Binding-site contacts:
Ligand atom O5 contacts residue ASN247 of chain 1.B at 2.4 Å (h-bond).
Ligand atom O7 contacts residue ASN247 of chain 1.B at 3.2 Å (h-bond).
Ligand atom O6 contacts residue ASN223 of chain 1.B at 3.9 Å.
Ligand atom N2 contacts residue ASN247 of chain 1.B at 2.9 Å (h-bond).
Ligand atom C8 contacts residue ASN247 of chain 1.B at 4.1 Å.
Ligand atom C1 contacts residue ASN247 of chain 1.B at 1.4 Å.
Ligand atom C3 contacts residue ASN247 of chain 1.B at 3.8 Å.
Ligand atom C7 contacts residue ASN247 of chain 1.B at 3.2 Å.
Ligand atom C5 contacts residue ASN247 of chain 1.B at 3.7 Å.
Ligand atom C6 contacts residue ASN223 of chain 1.B at 4.0 Å.
Ligand atom C2 contacts residue ASN247 of chain 1.B at 2.5 Å.
Ligand atom C4 contacts residue ASN247 of chain 1.B at 4.2 Å.

Sequence of chain 1.B:
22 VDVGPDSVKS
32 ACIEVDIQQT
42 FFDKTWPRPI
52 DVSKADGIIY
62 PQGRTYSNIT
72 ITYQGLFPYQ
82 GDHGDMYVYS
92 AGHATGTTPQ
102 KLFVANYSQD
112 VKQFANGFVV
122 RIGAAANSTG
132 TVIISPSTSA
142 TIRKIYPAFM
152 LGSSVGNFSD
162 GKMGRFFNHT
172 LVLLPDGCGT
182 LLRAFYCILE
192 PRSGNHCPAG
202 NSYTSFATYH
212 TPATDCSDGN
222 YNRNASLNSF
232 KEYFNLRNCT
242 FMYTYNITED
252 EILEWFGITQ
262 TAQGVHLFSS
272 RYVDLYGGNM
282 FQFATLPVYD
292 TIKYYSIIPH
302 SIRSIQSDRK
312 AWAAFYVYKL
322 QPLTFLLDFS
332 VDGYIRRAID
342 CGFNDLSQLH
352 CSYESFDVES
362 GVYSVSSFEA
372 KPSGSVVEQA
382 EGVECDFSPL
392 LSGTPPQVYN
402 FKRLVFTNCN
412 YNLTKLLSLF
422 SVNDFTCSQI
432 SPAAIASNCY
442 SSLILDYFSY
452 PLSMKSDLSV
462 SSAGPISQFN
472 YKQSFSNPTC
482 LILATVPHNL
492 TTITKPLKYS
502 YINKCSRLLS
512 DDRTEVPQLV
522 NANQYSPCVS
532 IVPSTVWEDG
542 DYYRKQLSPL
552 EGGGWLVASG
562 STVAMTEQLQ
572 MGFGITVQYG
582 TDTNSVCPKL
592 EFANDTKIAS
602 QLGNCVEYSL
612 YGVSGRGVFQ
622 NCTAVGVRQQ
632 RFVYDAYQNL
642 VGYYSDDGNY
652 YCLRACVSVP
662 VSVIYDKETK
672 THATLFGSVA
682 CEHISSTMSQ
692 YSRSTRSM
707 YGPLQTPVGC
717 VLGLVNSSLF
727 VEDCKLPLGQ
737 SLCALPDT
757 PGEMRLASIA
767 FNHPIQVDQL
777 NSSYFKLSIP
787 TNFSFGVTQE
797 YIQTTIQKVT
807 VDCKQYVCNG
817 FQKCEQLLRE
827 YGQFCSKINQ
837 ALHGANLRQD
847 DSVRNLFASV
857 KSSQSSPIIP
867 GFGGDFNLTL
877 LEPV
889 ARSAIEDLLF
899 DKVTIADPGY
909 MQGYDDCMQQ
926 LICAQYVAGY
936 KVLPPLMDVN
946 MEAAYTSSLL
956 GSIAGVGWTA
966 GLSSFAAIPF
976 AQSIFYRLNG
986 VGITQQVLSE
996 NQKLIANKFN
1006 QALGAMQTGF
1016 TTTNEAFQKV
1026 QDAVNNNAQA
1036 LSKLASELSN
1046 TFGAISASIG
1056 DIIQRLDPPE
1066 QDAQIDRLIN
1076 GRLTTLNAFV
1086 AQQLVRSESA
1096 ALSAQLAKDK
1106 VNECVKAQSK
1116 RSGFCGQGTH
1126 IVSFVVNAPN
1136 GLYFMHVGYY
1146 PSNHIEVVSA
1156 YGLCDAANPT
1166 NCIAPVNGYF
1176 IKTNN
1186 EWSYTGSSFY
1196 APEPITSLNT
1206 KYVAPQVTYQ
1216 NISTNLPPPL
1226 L

A small-molecule ligand and the protein it binds are described below.
Small molecule (SMILES): CC(=O)N[C@@H]1[C@@H](O)[C@H](O)[C@@H](CO)O[C@H]1O